Sequence of chain 2.D:
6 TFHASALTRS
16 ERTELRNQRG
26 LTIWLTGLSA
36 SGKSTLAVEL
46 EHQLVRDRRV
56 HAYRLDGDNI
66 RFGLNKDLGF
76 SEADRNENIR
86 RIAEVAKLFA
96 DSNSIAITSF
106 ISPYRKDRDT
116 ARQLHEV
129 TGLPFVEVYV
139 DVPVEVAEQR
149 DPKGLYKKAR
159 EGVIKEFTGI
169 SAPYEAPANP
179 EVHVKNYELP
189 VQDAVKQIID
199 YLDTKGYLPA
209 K

The small molecule below binds the protein below.
Small molecule (SMILES): Nc1ncnc2c1ncn2[C@@H]1O[C@H](CO[P](=O)(O)OS(=O)(=O)O)[C@@H](O)[C@H]1O

Binding-site contacts:
Ligand atom O2A contacts residue ARG66 of chain 2.D at 2.6 Å (salt-bridge).
Ligand atom O1B contacts residue ILE106 of chain 2.D at 3.2 Å (h-bond).
Ligand atom O3B contacts residue PRO108 of chain 2.D at 3.0 Å.
Ligand atom C5' contacts residue ILE106 of chain 2.D at 3.2 Å (hydrophobic).
Ligand atom C2' contacts residue LEU153 of chain 2.D at 3.4 Å (hydrophobic).
Ligand atom O5' contacts residue PHE75 of chain 2.D at 3.4 Å.
Ligand atom O2B contacts residue ARG66 of chain 2.D at 3.1 Å (salt-bridge).
Ligand atom C2 contacts residue THR166 of chain 2.D at 3.6 Å.
Ligand atom N1 contacts residue ARG80 of chain 2.D at 3.1 Å (salt-bridge).
Ligand atom N1 contacts residue GLU164 of chain 2.D at 3.1 Å (salt-bridge).
Ligand atom O1A contacts residue PHE105 of chain 2.D at 3.2 Å.
Ligand atom O2' contacts residue LEU153 of chain 2.D at 2.7 Å.
Ligand atom N6 contacts residue GLU164 of chain 2.D at 2.6 Å (salt-bridge).
Ligand atom C2 contacts residue PHE165 of chain 2.D at 3.7 Å (hydrophobic).
Ligand atom N9 contacts residue PHE75 of chain 2.D at 3.7 Å.
Ligand atom C2 contacts residue ARG80 of chain 2.D at 3.2 Å.
Ligand atom C3' contacts residue ILE106 of chain 2.D at 3.7 Å (hydrophobic).
Ligand atom O1A contacts residue ILE106 of chain 2.D at 2.9 Å (h-bond).
Ligand atom O2A contacts residue PHE105 of chain 2.D at 3.1 Å.
Ligand atom N7 contacts residue ILE162 of chain 2.D at 3.7 Å.
Ligand atom SB contacts residue SER107 of chain 2.D at 3.6 Å.
Ligand atom C6 contacts residue ARG80 of chain 2.D at 3.6 Å.
Ligand atom O3B contacts residue ARG80 of chain 2.D at 2.9 Å (salt-bridge).
Ligand atom PA contacts residue ARG66 of chain 2.D at 3.6 Å.
Ligand atom O1B contacts residue SER107 of chain 2.D at 2.7 Å (h-bond).
Ligand atom O3' contacts residue SER34 of chain 2.D at 2.9 Å (h-bond).
Ligand atom O4' contacts residue PHE75 of chain 2.D at 3.3 Å.
Ligand atom O3A contacts residue ILE106 of chain 2.D at 3.6 Å.
Ligand atom O2B contacts residue ASN83 of chain 2.D at 2.8 Å (h-bond).
Ligand atom C6 contacts residue GLU164 of chain 2.D at 3.2 Å.
Ligand atom N6 contacts residue LYS163 of chain 2.D at 2.9 Å (salt-bridge).
Ligand atom C3' contacts residue SER34 of chain 2.D at 3.5 Å.
Ligand atom O1B contacts residue ILE84 of chain 2.D at 3.2 Å.
Ligand atom O2A contacts residue ASN83 of chain 2.D at 3.5 Å (h-bond).
Ligand atom N3 contacts residue PHE165 of chain 2.D at 3.7 Å.
Ligand atom N1 contacts residue PHE165 of chain 2.D at 3.4 Å.
Ligand atom N1 contacts residue THR166 of chain 2.D at 3.5 Å (h-bond).
Ligand atom O1B contacts residue PHE105 of chain 2.D at 3.1 Å.
Ligand atom O3B contacts residue SER107 of chain 2.D at 3.5 Å (h-bond).
Ligand atom C8 contacts residue PHE75 of chain 2.D at 3.6 Å (hydrophobic).